Sequence of chain 1.QA:
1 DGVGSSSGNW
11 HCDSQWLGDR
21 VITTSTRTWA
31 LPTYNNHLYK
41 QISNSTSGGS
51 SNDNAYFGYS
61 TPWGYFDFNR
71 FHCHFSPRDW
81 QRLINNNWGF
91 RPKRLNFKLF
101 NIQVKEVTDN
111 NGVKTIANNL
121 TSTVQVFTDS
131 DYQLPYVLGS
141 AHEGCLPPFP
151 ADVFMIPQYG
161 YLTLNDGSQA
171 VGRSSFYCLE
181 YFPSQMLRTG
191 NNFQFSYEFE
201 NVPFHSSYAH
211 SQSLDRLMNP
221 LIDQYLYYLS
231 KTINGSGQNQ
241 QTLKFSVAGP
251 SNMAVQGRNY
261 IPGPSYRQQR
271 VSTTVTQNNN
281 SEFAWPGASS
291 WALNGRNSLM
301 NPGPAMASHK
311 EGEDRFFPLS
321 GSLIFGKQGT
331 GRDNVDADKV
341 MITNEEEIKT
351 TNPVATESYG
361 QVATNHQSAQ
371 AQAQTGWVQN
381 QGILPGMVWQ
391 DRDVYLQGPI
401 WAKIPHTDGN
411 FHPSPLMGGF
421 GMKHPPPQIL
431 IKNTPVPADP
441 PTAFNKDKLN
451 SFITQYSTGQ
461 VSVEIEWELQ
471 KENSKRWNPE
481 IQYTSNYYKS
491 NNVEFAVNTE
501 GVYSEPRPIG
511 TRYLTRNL

The protein below binds the small molecule below.
Small molecule (SMILES): OC[C@H]1O[C@@H](O)[C@H](O)[C@@H](O)[C@H]1O

Sequence of chain 1.RA:
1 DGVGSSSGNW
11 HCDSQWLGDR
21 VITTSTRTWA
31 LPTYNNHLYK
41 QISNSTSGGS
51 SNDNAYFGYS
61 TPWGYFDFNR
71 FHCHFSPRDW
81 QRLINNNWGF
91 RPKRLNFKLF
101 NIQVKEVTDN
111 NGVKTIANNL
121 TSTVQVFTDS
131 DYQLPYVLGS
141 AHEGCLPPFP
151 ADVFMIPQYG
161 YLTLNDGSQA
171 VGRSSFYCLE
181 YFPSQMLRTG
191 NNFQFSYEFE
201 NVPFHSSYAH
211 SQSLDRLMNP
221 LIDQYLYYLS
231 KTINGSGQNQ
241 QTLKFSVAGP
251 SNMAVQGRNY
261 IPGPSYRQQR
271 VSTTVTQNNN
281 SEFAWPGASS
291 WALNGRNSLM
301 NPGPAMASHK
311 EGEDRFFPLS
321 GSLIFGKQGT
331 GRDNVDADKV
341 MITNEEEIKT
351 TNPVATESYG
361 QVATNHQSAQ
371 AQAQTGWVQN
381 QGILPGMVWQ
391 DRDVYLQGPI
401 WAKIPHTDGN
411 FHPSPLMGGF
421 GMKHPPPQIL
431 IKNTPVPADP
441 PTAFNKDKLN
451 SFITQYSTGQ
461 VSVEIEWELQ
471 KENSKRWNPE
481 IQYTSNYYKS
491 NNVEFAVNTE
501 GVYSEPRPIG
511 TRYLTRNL

Binding-site contacts:
Ligand atom C5 contacts residue TRP285 of chain 1.RA at 3.7 Å (hydrophobic).
Ligand atom O1 contacts residue VAL255 of chain 1.QA at 4.0 Å.
Ligand atom O6 contacts residue TRP285 of chain 1.RA at 3.2 Å (h-bond).
Ligand atom O2 contacts residue ASN252 of chain 1.QA at 3.1 Å (h-bond).
Ligand atom O5 contacts residue TRP285 of chain 1.RA at 3.1 Å (h-bond).
Ligand atom O2 contacts residue TRP285 of chain 1.RA at 4.3 Å.
Ligand atom O1 contacts residue ASN252 of chain 1.QA at 4.2 Å.
Ligand atom C6 contacts residue TRP285 of chain 1.RA at 3.4 Å (hydrophobic).
Ligand atom O1 contacts residue ALA254 of chain 1.QA at 4.3 Å.
Ligand atom O4 contacts residue TRP285 of chain 1.RA at 3.2 Å.
Ligand atom C3 contacts residue TRP285 of chain 1.RA at 4.0 Å (hydrophobic).
Ligand atom O3 contacts residue TRP285 of chain 1.RA at 3.9 Å.
Ligand atom C4 contacts residue TRP285 of chain 1.RA at 4.0 Å (hydrophobic).
Ligand atom C2 contacts residue TRP285 of chain 1.RA at 3.5 Å (hydrophobic).
Ligand atom C1 contacts residue TRP285 of chain 1.RA at 3.5 Å (hydrophobic).
Ligand atom C2 contacts residue ASN252 of chain 1.QA at 4.4 Å.
Ligand atom O1 contacts residue TRP285 of chain 1.RA at 3.1 Å.
Ligand atom O2 contacts residue VAL255 of chain 1.QA at 3.9 Å.